Binding-site contacts:
Ligand atom C1 contacts residue ASN635 of chain 1.A at 1.4 Å.
Ligand atom C4 contacts residue ASN635 of chain 1.A at 4.3 Å.
Ligand atom C5 contacts residue ASN635 of chain 1.A at 3.7 Å.
Ligand atom C3 contacts residue ASN635 of chain 1.A at 3.8 Å.
Ligand atom C2 contacts residue ASN635 of chain 1.A at 2.5 Å.
Ligand atom O7 contacts residue ASN635 of chain 1.A at 4.5 Å.
Ligand atom N2 contacts residue ASN635 of chain 1.A at 2.9 Å (h-bond).
Ligand atom O7 contacts residue THR637 of chain 1.A at 3.4 Å.
Ligand atom O5 contacts residue ASN635 of chain 1.A at 2.5 Å (h-bond).
Ligand atom C7 contacts residue ASN635 of chain 1.A at 3.9 Å.
Ligand atom C7 contacts residue THR637 of chain 1.A at 3.9 Å.
Ligand atom C8 contacts residue THR637 of chain 1.A at 3.8 Å.

The protein below binds the small molecule below.
Small molecule (SMILES): CC(=O)N[C@@H]1[C@@H](O)[C@H](O)[C@@H](CO)O[C@H]1O

Sequence of chain 1.A:
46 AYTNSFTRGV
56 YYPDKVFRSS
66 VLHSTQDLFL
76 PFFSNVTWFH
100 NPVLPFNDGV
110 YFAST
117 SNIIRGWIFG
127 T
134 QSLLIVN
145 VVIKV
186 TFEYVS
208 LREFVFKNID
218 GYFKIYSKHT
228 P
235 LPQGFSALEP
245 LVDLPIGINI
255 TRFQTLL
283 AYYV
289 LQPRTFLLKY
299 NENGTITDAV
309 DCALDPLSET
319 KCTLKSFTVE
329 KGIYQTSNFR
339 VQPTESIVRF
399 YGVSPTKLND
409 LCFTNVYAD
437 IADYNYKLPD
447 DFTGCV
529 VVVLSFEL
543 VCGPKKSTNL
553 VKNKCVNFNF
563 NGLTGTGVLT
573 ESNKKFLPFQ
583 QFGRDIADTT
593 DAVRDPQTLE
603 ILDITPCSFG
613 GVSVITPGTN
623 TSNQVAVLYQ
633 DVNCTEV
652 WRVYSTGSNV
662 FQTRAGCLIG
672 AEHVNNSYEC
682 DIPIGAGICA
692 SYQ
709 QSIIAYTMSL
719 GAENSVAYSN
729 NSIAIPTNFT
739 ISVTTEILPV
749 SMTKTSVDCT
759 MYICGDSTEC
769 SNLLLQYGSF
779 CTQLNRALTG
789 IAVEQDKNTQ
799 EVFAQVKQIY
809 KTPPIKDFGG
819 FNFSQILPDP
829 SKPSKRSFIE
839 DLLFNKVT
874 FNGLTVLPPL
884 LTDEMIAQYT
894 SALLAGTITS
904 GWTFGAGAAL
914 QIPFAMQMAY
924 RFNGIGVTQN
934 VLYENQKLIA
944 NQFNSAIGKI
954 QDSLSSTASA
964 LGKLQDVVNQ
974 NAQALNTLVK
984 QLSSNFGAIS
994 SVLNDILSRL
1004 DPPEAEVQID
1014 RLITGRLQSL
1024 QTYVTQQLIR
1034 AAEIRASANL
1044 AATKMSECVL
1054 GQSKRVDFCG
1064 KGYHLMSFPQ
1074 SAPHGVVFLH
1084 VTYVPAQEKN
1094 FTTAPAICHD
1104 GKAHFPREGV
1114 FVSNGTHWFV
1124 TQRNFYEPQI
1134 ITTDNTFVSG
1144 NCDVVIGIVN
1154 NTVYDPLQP